Binding-site contacts:
Ligand atom C2 contacts residue ASN234 of chain 1.A at 2.4 Å.
Ligand atom N2 contacts residue THR236 of chain 1.A at 3.2 Å.
Ligand atom C7 contacts residue ASN234 of chain 1.A at 3.4 Å.
Ligand atom C7 contacts residue THR236 of chain 1.A at 3.9 Å.
Ligand atom C8 contacts residue ASN234 of chain 1.A at 4.4 Å.
Ligand atom C5 contacts residue ASN234 of chain 1.A at 3.7 Å.
Ligand atom C3 contacts residue THR236 of chain 1.A at 4.2 Å.
Ligand atom C3 contacts residue ASN234 of chain 1.A at 3.8 Å.
Ligand atom N2 contacts residue ASN234 of chain 1.A at 2.8 Å (h-bond).
Ligand atom C2 contacts residue THR236 of chain 1.A at 4.2 Å.
Ligand atom O5 contacts residue ASN234 of chain 1.A at 2.5 Å (h-bond).
Ligand atom C4 contacts residue ASN234 of chain 1.A at 4.3 Å.
Ligand atom O3 contacts residue THR236 of chain 1.A at 4.5 Å.
Ligand atom C8 contacts residue THR236 of chain 1.A at 3.6 Å.
Ligand atom C8 contacts residue ILE235 of chain 1.A at 3.5 Å (hydrophobic).
Ligand atom O7 contacts residue ASN234 of chain 1.A at 3.8 Å.
Ligand atom O7 contacts residue THR108 of chain 1.A at 3.9 Å.
Ligand atom C1 contacts residue ASN234 of chain 1.A at 1.4 Å.

Sequence of chain 1.A:
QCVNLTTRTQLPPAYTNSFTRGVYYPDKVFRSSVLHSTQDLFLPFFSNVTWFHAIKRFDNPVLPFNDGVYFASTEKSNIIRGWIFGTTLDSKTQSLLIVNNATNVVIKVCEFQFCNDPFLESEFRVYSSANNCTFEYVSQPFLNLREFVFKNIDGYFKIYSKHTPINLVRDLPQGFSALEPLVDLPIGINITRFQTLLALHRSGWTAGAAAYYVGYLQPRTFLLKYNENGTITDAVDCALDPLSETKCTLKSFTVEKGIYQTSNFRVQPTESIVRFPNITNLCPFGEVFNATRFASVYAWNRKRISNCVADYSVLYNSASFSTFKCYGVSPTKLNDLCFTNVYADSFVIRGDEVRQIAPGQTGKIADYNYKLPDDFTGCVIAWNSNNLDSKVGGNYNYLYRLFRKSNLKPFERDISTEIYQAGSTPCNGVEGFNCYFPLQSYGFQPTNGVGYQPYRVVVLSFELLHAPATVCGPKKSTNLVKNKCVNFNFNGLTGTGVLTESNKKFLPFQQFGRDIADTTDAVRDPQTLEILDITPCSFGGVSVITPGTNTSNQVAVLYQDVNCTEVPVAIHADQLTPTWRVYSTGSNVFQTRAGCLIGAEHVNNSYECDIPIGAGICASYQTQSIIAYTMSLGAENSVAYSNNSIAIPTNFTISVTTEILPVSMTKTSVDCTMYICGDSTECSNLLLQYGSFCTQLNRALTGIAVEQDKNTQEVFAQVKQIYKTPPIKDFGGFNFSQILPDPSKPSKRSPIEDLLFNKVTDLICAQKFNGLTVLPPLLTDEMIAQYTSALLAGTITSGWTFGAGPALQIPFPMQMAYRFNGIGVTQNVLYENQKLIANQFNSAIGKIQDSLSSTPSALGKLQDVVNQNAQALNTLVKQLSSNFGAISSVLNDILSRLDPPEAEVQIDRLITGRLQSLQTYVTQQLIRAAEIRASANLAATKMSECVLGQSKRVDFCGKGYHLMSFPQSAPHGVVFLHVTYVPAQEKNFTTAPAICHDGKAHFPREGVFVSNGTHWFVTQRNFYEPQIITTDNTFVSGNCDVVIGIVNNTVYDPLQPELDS

This protein binds this small molecule.
Small molecule (SMILES): CC(=O)N[C@H]1[C@H](O[C@H]2[C@H](O)[C@@H](NC(C)=O)CO[C@@H]2CO)O[C@H](CO)[C@@H](O)[C@@H]1O